The small molecule below binds the protein below.
Small molecule (SMILES): O=c1ccn([C@@H]2O[C@H](CO[P](=O)(O)O[P](=O)(O)O[C@H]3O[C@H](CO)[C@@H](O)[C@H](O)[C@H]3O)[C@@H](O)[C@H]2O)c(=O)[nH]1

Sequence of chain 1.B:
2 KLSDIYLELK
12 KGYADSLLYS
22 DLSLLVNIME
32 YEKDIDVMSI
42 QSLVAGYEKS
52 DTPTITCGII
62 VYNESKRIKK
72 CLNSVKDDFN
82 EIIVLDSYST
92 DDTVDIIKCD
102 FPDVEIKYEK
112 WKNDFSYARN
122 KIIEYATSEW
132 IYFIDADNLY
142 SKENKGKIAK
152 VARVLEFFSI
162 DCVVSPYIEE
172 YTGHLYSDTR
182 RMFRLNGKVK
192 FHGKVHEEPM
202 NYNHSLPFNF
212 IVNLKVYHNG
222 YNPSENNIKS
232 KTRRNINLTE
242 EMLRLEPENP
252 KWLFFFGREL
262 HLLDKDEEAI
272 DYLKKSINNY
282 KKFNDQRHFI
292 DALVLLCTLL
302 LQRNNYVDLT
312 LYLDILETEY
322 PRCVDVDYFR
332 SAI

Binding-site contacts:
Ligand atom O3' contacts residue ASP136 of chain 1.B at 2.6 Å (salt-bridge).
Ligand atom O2A contacts residue LYS232 of chain 1.B at 3.4 Å (salt-bridge).
Ligand atom O4C contacts residue ILE61 of chain 1.B at 3.4 Å.
Ligand atom C5C contacts residue ASP136 of chain 1.B at 3.3 Å.
Ligand atom N3 contacts residue TRP112 of chain 1.B at 3.2 Å.
Ligand atom O4C contacts residue PHE116 of chain 1.B at 3.4 Å.
Ligand atom O2C contacts residue TYR63 of chain 1.B at 3.1 Å (h-bond).
Ligand atom C2' contacts residue ASP136 of chain 1.B at 3.3 Å.
Ligand atom O3C contacts residue ILE61 of chain 1.B at 2.7 Å (h-bond).
Ligand atom O3' contacts residue ARG120 of chain 1.B at 3.2 Å (salt-bridge).
Ligand atom O2B contacts residue HIS219 of chain 1.B at 3.2 Å (h-bond).
Ligand atom O4 contacts residue TRP112 of chain 1.B at 3.2 Å.
Ligand atom O6' contacts residue VAL196 of chain 1.B at 3.5 Å.
Ligand atom O2B contacts residue MG1 of chain 1.E at 2.1 Å.
Ligand atom PA contacts residue LYS232 of chain 1.B at 3.4 Å.
Ligand atom N3 contacts residue TYR63 of chain 1.B at 3.3 Å.
Ligand atom PB contacts residue MG1 of chain 1.E at 3.3 Å.
Ligand atom O4' contacts residue GLU198 of chain 1.B at 2.5 Å (salt-bridge).
Ligand atom O2A contacts residue MG1 of chain 1.E at 2.1 Å.
Ligand atom O2B contacts residue ASP138 of chain 1.B at 3.3 Å (salt-bridge).
Ligand atom O1A contacts residue ARG235 of chain 1.B at 3.2 Å (salt-bridge).
Ligand atom O2C contacts residue GLU65 of chain 1.B at 2.5 Å (salt-bridge).
Ligand atom O2 contacts residue ILE61 of chain 1.B at 3.5 Å.
Ligand atom N3 contacts residue SER88 of chain 1.B at 3.1 Å (h-bond).
Ligand atom O2C contacts residue VAL62 of chain 1.B at 3.3 Å.
Ligand atom C2C contacts residue GLU65 of chain 1.B at 3.3 Å.
Ligand atom O4' contacts residue ARG120 of chain 1.B at 2.8 Å (salt-bridge).
Ligand atom O1B contacts residue TYR222 of chain 1.B at 2.5 Å (h-bond).
Ligand atom C1C contacts residue ILE61 of chain 1.B at 3.4 Å (hydrophobic).
Ligand atom O1B contacts residue ARG235 of chain 1.B at 3.1 Å (salt-bridge).
Ligand atom O4' contacts residue PHE116 of chain 1.B at 3.4 Å.
Ligand atom O3A contacts residue ARG235 of chain 1.B at 2.4 Å (salt-bridge).
Ligand atom O6' contacts residue HIS197 of chain 1.B at 3.0 Å (h-bond).
Ligand atom O2A contacts residue ASP138 of chain 1.B at 2.8 Å (salt-bridge).
Ligand atom O6' contacts residue GLU198 of chain 1.B at 2.6 Å (salt-bridge).
Ligand atom O3C contacts residue ALA137 of chain 1.B at 3.0 Å (h-bond).
Ligand atom PA contacts residue MG1 of chain 1.E at 3.4 Å.
Ligand atom O2 contacts residue VAL62 of chain 1.B at 3.1 Å.
Ligand atom C4' contacts residue GLU198 of chain 1.B at 3.3 Å.
Ligand atom O1A contacts residue LYS232 of chain 1.B at 2.6 Å (salt-bridge).